A small-molecule ligand and the protein it binds are described below.
Small molecule (SMILES): O=C(O)CF

Binding-site contacts:
Ligand atom CH3 contacts residue ARG116 of chain 1.B at 4.0 Å.
Ligand atom F contacts residue TRP158 of chain 1.B at 3.0 Å.
Ligand atom O contacts residue ASP136 of chain 1.B at 4.1 Å.
Ligand atom CH3 contacts residue TYR143 of chain 1.B at 4.1 Å (hydrophobic).
Ligand atom OXT contacts residue ARG113 of chain 1.B at 2.9 Å (salt-bridge).
Ligand atom C contacts residue ARG113 of chain 1.B at 4.1 Å.
Ligand atom OXT contacts residue TRP158 of chain 1.B at 3.7 Å.
Ligand atom CH3 contacts residue HIS157 of chain 1.B at 4.2 Å.
Ligand atom O contacts residue TYR143 of chain 1.B at 4.3 Å.
Ligand atom O contacts residue ILE137 of chain 1.B at 3.2 Å.
Ligand atom CH3 contacts residue TYR221 of chain 1.B at 4.5 Å (hydrophobic).
Ligand atom CH3 contacts residue ASP112 of chain 1.B at 3.5 Å.
Ligand atom OXT contacts residue TYR221 of chain 1.B at 4.1 Å.
Ligand atom O contacts residue HIS282 of chain 1.B at 4.1 Å.
Ligand atom OXT contacts residue ASP112 of chain 1.B at 3.5 Å (salt-bridge).
Ligand atom C contacts residue TRP158 of chain 1.B at 3.9 Å (hydrophobic).
Ligand atom O contacts residue ARG116 of chain 1.B at 2.9 Å (salt-bridge).
Ligand atom C contacts residue ARG116 of chain 1.B at 3.2 Å.
Ligand atom F contacts residue ASP112 of chain 1.B at 3.5 Å.
Ligand atom F contacts residue HIS157 of chain 1.B at 2.9 Å.
Ligand atom O contacts residue ASP112 of chain 1.B at 3.1 Å (salt-bridge).
Ligand atom OXT contacts residue ARG116 of chain 1.B at 2.8 Å (salt-bridge).
Ligand atom F contacts residue ARG113 of chain 1.B at 4.3 Å.
Ligand atom CH3 contacts residue TRP158 of chain 1.B at 3.3 Å (hydrophobic).
Ligand atom F contacts residue TYR221 of chain 1.B at 3.2 Å.
Ligand atom C contacts residue ASP112 of chain 1.B at 3.0 Å.
Ligand atom C contacts residue ILE137 of chain 1.B at 4.4 Å (hydrophobic).

Sequence of chain 1.B:
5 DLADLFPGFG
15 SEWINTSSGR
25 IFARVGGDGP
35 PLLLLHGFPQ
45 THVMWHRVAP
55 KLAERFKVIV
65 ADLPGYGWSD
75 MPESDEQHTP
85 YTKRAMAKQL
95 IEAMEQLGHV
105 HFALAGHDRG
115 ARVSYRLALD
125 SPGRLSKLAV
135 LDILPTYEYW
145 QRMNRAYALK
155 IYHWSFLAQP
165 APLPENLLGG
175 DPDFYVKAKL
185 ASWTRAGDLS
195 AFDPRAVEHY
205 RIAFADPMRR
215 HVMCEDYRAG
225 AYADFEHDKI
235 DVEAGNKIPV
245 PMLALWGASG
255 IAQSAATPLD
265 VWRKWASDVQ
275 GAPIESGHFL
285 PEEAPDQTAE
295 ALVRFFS